Sequence of chain 1.B:
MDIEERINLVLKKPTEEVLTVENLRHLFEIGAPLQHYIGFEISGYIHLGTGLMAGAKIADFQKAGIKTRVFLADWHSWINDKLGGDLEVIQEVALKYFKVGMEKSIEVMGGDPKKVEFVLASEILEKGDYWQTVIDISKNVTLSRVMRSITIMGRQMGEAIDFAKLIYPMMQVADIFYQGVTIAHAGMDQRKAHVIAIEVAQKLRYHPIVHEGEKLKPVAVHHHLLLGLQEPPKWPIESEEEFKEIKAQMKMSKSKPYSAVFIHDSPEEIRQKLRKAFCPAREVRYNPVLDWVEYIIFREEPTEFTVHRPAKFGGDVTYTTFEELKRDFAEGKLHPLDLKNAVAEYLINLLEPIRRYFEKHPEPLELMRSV

This small molecule binds to this protein.
Small molecule (SMILES): N[C@@H](Cc1ccc(O)cc1)C(=O)O

Binding-site contacts:
Ligand atom CA contacts residue GLN190 of chain 1.B at 3.1 Å.
Ligand atom CE2 contacts residue GLN172 of chain 1.B at 4.0 Å.
Ligand atom CD2 contacts residue GLN172 of chain 1.B at 3.8 Å.
Ligand atom CE2 contacts residue ALA73 of chain 1.B at 3.8 Å (hydrophobic).
Ligand atom CD2 contacts residue HIS76 of chain 1.B at 3.8 Å.
Ligand atom O contacts residue GLN190 of chain 1.B at 3.7 Å.
Ligand atom CB contacts residue GLY39 of chain 1.B at 3.8 Å.
Ligand atom OH contacts residue PHE71 of chain 1.B at 3.6 Å.
Ligand atom CA contacts residue TYR168 of chain 1.B at 3.6 Å (hydrophobic).
Ligand atom CD2 contacts residue TYR168 of chain 1.B at 3.9 Å (hydrophobic).
Ligand atom C contacts residue GLN190 of chain 1.B at 3.7 Å.
Ligand atom CB contacts residue GLU41 of chain 1.B at 3.9 Å.
Ligand atom N contacts residue ILE152 of chain 1.B at 3.7 Å.
Ligand atom CD2 contacts residue ALA73 of chain 1.B at 3.5 Å (hydrophobic).
Ligand atom CD1 contacts residue GLN172 of chain 1.B at 3.6 Å.
Ligand atom CE1 contacts residue GLY39 of chain 1.B at 3.6 Å.
Ligand atom O contacts residue ILE152 of chain 1.B at 3.3 Å (h-bond).
Ligand atom CG contacts residue GLN172 of chain 1.B at 3.7 Å.
Ligand atom O contacts residue GLU41 of chain 1.B at 3.6 Å.
Ligand atom CE1 contacts residue GLN172 of chain 1.B at 3.5 Å.
Ligand atom CZ contacts residue ASP175 of chain 1.B at 3.5 Å.
Ligand atom OH contacts residue GLN172 of chain 1.B at 3.6 Å.
Ligand atom OH contacts residue ASP175 of chain 1.B at 2.5 Å (salt-bridge).
Ligand atom OXT contacts residue GLN190 of chain 1.B at 4.0 Å.
Ligand atom CZ contacts residue TYR37 of chain 1.B at 3.6 Å (hydrophobic).
Ligand atom CG contacts residue GLY39 of chain 1.B at 3.9 Å.
Ligand atom CA contacts residue GLN172 of chain 1.B at 3.9 Å.
Ligand atom OH contacts residue TYR37 of chain 1.B at 2.9 Å (h-bond).
Ligand atom CE2 contacts residue ASP175 of chain 1.B at 3.5 Å.
Ligand atom CE1 contacts residue TYR37 of chain 1.B at 3.5 Å (hydrophobic).
Ligand atom N contacts residue GLN172 of chain 1.B at 2.8 Å (h-bond).
Ligand atom N contacts residue TYR168 of chain 1.B at 2.9 Å (h-bond).
Ligand atom CD1 contacts residue GLY39 of chain 1.B at 3.5 Å.
Ligand atom O contacts residue TYR168 of chain 1.B at 3.5 Å (h-bond).
Ligand atom CE2 contacts residue HIS76 of chain 1.B at 3.4 Å.
Ligand atom CB contacts residue TYR168 of chain 1.B at 3.6 Å (hydrophobic).
Ligand atom C contacts residue TYR168 of chain 1.B at 4.0 Å (hydrophobic).
Ligand atom CZ contacts residue PHE71 of chain 1.B at 4.0 Å (hydrophobic).
Ligand atom N contacts residue GLN190 of chain 1.B at 2.6 Å (h-bond).
Ligand atom CZ contacts residue GLN172 of chain 1.B at 3.5 Å.